Sequence of chain 1.B:
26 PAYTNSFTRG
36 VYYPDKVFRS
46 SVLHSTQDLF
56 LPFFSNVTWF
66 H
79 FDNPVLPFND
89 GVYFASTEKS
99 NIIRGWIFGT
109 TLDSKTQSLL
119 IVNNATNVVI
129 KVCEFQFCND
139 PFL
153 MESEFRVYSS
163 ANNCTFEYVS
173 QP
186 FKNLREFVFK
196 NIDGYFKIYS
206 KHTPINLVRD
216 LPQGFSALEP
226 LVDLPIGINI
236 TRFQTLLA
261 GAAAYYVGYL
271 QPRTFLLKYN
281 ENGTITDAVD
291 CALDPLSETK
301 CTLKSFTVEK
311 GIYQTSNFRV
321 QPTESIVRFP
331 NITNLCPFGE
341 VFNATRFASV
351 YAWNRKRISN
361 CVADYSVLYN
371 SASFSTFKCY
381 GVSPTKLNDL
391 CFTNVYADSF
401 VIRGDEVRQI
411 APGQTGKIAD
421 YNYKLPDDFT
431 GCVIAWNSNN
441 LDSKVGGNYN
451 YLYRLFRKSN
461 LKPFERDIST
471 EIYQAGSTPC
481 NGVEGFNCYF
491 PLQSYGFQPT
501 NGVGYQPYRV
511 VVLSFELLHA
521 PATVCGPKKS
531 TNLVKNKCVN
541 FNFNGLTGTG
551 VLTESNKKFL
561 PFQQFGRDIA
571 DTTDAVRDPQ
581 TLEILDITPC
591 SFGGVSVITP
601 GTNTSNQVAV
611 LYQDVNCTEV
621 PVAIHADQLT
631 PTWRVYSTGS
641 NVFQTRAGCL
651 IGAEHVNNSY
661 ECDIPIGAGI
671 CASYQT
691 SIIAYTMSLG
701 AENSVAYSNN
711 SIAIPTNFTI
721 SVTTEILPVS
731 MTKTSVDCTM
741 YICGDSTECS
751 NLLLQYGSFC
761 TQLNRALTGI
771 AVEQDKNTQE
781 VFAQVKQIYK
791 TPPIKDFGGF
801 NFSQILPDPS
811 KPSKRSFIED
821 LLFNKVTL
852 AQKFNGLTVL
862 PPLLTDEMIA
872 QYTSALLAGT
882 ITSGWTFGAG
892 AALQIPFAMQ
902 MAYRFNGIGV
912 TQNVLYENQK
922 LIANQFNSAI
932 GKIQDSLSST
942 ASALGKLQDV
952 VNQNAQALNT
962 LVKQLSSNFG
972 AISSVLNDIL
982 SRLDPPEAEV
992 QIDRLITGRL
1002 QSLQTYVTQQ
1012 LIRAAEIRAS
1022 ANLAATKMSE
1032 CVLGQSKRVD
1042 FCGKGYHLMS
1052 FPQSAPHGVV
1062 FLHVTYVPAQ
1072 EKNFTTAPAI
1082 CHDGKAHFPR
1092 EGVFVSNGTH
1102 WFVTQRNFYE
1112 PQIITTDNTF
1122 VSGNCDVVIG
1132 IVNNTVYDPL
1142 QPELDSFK

Sequence of chain 1.A:
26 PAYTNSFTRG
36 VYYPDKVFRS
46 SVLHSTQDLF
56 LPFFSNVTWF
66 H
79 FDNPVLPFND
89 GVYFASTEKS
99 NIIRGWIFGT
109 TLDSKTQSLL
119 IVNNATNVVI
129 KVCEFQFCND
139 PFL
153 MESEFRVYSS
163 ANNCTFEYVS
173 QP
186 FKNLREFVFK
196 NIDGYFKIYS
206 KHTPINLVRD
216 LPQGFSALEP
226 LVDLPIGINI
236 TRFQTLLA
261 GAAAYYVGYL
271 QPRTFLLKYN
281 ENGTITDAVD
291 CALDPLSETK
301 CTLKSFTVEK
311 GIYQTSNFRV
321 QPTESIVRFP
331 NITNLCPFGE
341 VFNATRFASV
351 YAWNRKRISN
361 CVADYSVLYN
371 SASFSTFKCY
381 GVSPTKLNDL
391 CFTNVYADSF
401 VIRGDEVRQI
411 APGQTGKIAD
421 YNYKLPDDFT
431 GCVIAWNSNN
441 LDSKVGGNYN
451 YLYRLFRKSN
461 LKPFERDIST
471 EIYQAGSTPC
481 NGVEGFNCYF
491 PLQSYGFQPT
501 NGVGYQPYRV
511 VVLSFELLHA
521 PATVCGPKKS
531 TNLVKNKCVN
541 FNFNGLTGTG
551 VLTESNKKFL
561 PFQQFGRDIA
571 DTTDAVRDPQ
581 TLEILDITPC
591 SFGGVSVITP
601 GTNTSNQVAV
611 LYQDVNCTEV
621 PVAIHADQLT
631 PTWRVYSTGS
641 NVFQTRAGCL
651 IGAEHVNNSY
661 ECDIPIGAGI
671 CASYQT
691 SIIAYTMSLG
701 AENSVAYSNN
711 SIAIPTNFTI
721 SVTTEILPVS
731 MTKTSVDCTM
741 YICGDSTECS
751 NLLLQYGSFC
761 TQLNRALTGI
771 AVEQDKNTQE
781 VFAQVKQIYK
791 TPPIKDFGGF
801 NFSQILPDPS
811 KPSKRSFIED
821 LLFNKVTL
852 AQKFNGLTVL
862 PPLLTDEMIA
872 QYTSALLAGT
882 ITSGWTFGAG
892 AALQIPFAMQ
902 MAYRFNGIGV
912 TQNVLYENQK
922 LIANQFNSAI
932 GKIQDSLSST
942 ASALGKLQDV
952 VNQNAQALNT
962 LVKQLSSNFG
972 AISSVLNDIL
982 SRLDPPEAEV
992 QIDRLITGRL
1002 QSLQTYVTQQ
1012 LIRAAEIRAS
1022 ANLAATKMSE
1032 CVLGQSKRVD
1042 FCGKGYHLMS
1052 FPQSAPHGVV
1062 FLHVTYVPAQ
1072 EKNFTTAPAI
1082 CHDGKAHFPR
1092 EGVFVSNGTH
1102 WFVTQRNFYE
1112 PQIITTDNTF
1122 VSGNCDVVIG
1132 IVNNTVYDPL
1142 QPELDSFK

Binding-site contacts:
Ligand atom C3 contacts residue ASN282 of chain 1.B at 3.7 Å.
Ligand atom O6 contacts residue LYS558 of chain 1.A at 3.4 Å.
Ligand atom O7 contacts residue ASN282 of chain 1.B at 3.6 Å.
Ligand atom C7 contacts residue ASN280 of chain 1.B at 3.6 Å.
Ligand atom C8 contacts residue GLU281 of chain 1.B at 3.7 Å.
Ligand atom C2 contacts residue ASN282 of chain 1.B at 2.4 Å.
Ligand atom C8 contacts residue ASN280 of chain 1.B at 3.7 Å.
Ligand atom C1 contacts residue LYS558 of chain 1.A at 4.0 Å.
Ligand atom C5 contacts residue LYS558 of chain 1.A at 3.6 Å.
Ligand atom C7 contacts residue ASN282 of chain 1.B at 3.5 Å.
Ligand atom C6 contacts residue LYS558 of chain 1.A at 3.7 Å.
Ligand atom C1 contacts residue ASN282 of chain 1.B at 1.4 Å.
Ligand atom C5 contacts residue ASN282 of chain 1.B at 3.7 Å.
Ligand atom O5 contacts residue ASN282 of chain 1.B at 2.3 Å (h-bond).
Ligand atom C4 contacts residue ASN282 of chain 1.B at 4.1 Å.
Ligand atom N2 contacts residue ASN282 of chain 1.B at 2.9 Å (h-bond).
Ligand atom O5 contacts residue LYS558 of chain 1.A at 3.5 Å (salt-bridge).
Ligand atom O7 contacts residue ASN280 of chain 1.B at 3.1 Å (h-bond).

This small molecule binds to this protein.
Small molecule (SMILES): CC(=O)N[C@H]1[C@H](O[C@H]2[C@H](O)[C@@H](NC(C)=O)CO[C@@]2(CO)O[C@H]2[C@H](O)[C@@H](NC(C)=O)CO[C@@H]2CO)O[C@H](CO)[C@@H](O)[C@@H]1O